A protein and the small-molecule ligand that binds it are described below.
Small molecule (SMILES): CC(=O)N(c1ccc(-c2cnn(C)c2)cc1)C1CCC(Nc2ncc3ccccc3n2)CC1

Sequence of chain 1.A:
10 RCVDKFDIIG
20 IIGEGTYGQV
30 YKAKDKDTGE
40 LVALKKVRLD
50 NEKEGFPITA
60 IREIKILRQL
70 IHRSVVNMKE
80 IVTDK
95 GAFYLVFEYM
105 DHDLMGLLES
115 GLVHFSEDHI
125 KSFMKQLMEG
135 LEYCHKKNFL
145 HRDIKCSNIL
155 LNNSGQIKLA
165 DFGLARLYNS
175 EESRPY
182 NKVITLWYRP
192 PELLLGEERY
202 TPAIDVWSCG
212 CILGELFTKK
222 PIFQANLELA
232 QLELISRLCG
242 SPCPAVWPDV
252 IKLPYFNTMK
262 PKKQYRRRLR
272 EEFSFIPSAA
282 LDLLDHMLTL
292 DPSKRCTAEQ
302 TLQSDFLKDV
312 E

Binding-site contacts:
Ligand atom C29 contacts residue ILE21 of chain 1.A at 3.7 Å (hydrophobic).
Ligand atom C7 contacts residue HIS106 of chain 1.A at 3.8 Å.
Ligand atom C8 contacts residue HIS106 of chain 1.A at 3.7 Å.
Ligand atom C9 contacts residue ILE21 of chain 1.A at 3.7 Å (hydrophobic).
Ligand atom C18 contacts residue PHE101 of chain 1.A at 3.7 Å (hydrophobic).
Ligand atom C26 contacts residue ILE21 of chain 1.A at 3.9 Å (hydrophobic).
Ligand atom C28 contacts residue ILE21 of chain 1.A at 3.5 Å (hydrophobic).
Ligand atom C31 contacts residue ILE20 of chain 1.A at 3.5 Å (hydrophobic).
Ligand atom C22 contacts residue ALA42 of chain 1.A at 3.8 Å (hydrophobic).
Ligand atom C9 contacts residue MET104 of chain 1.A at 3.5 Å (hydrophobic).
Ligand atom C17 contacts residue LEU154 of chain 1.A at 3.5 Å (hydrophobic).
Ligand atom C8 contacts residue MET104 of chain 1.A at 3.8 Å (hydrophobic).
Ligand atom O3 contacts residue ASP107 of chain 1.A at 3.3 Å (salt-bridge).
Ligand atom C18 contacts residue LEU154 of chain 1.A at 3.9 Å (hydrophobic).
Ligand atom N13 contacts residue ILE21 of chain 1.A at 3.5 Å.
Ligand atom O3 contacts residue HIS106 of chain 1.A at 3.6 Å.
Ligand atom C27 contacts residue ILE21 of chain 1.A at 3.6 Å (hydrophobic).
Ligand atom C35 contacts residue GLY22 of chain 1.A at 3.6 Å.
Ligand atom C16 contacts residue LEU154 of chain 1.A at 3.6 Å (hydrophobic).
Ligand atom C21 contacts residue VAL29 of chain 1.A at 3.7 Å (hydrophobic).
Ligand atom C8 contacts residue ASP107 of chain 1.A at 3.7 Å.
Ligand atom C17 contacts residue ALA42 of chain 1.A at 3.5 Å (hydrophobic).
Ligand atom C30 contacts residue GLY22 of chain 1.A at 3.6 Å.
Ligand atom N13 contacts residue MET104 of chain 1.A at 2.9 Å (h-bond).
Ligand atom C14 contacts residue MET104 of chain 1.A at 3.8 Å (hydrophobic).
Ligand atom C11 contacts residue ILE21 of chain 1.A at 3.7 Å (hydrophobic).
Ligand atom C16 contacts residue ALA42 of chain 1.A at 3.6 Å (hydrophobic).
Ligand atom C30 contacts residue ILE21 of chain 1.A at 3.9 Å (hydrophobic).
Ligand atom C11 contacts residue MET104 of chain 1.A at 3.4 Å (hydrophobic).
Ligand atom C5 contacts residue ASP107 of chain 1.A at 3.9 Å.
Ligand atom C34 contacts residue GLU23 of chain 1.A at 3.7 Å.
Ligand atom N13 contacts residue TYR103 of chain 1.A at 3.9 Å.
Ligand atom N15 contacts residue MET104 of chain 1.A at 3.2 Å (h-bond).
Ligand atom C16 contacts residue GLU102 of chain 1.A at 3.8 Å.
Ligand atom C19 contacts residue PHE101 of chain 1.A at 3.5 Å (hydrophobic).
Ligand atom C7 contacts residue ASP107 of chain 1.A at 3.4 Å.
Ligand atom C11 contacts residue ASP105 of chain 1.A at 3.8 Å.
Ligand atom N15 contacts residue ALA42 of chain 1.A at 3.9 Å.
Ligand atom C11 contacts residue TYR103 of chain 1.A at 3.8 Å (hydrophobic).
Ligand atom C14 contacts residue ILE21 of chain 1.A at 3.8 Å (hydrophobic).